The small molecule below binds the protein below.
Small molecule (SMILES): CC(=O)N[C@H]1[C@H](O[C@H]2[C@H](O)[C@@H](NC(C)=O)CO[C@@H]2CO)O[C@H](CO)[C@@H](O)[C@@H]1O

Binding-site contacts:
Ligand atom C5 contacts residue ASN243 of chain 1.A at 3.7 Å.
Ligand atom C4 contacts residue ASN243 of chain 1.A at 4.3 Å.
Ligand atom O5 contacts residue TRP149 of chain 1.A at 4.1 Å.
Ligand atom N2 contacts residue TRP149 of chain 1.A at 4.2 Å.
Ligand atom C3 contacts residue TRP149 of chain 1.A at 4.4 Å (hydrophobic).
Ligand atom O5 contacts residue ASN243 of chain 1.A at 2.4 Å (h-bond).
Ligand atom C8 contacts residue ARG146 of chain 1.A at 3.9 Å.
Ligand atom O7 contacts residue ASN243 of chain 1.A at 3.5 Å (h-bond).
Ligand atom C7 contacts residue TRP149 of chain 1.A at 4.0 Å (hydrophobic).
Ligand atom C6 contacts residue TRP149 of chain 1.A at 4.4 Å (hydrophobic).
Ligand atom C8 contacts residue VAL241 of chain 1.A at 2.9 Å (hydrophobic).
Ligand atom C1 contacts residue ASN243 of chain 1.A at 1.4 Å.
Ligand atom C7 contacts residue VAL241 of chain 1.A at 4.0 Å (hydrophobic).
Ligand atom C3 contacts residue ASN243 of chain 1.A at 3.8 Å.
Ligand atom C7 contacts residue ASN243 of chain 1.A at 3.4 Å.
Ligand atom C1 contacts residue TRP149 of chain 1.A at 3.8 Å (hydrophobic).
Ligand atom C8 contacts residue TRP149 of chain 1.A at 3.5 Å (hydrophobic).
Ligand atom C4 contacts residue TRP149 of chain 1.A at 4.5 Å (hydrophobic).
Ligand atom C5 contacts residue TRP149 of chain 1.A at 3.8 Å (hydrophobic).
Ligand atom C8 contacts residue ASN243 of chain 1.A at 4.4 Å.
Ligand atom O4 contacts residue TRP149 of chain 1.A at 3.9 Å.
Ligand atom N2 contacts residue ASN243 of chain 1.A at 2.8 Å (h-bond).
Ligand atom C2 contacts residue ASN243 of chain 1.A at 2.4 Å.
Ligand atom O6 contacts residue TRP149 of chain 1.A at 4.2 Å.

Sequence of chain 1.A:
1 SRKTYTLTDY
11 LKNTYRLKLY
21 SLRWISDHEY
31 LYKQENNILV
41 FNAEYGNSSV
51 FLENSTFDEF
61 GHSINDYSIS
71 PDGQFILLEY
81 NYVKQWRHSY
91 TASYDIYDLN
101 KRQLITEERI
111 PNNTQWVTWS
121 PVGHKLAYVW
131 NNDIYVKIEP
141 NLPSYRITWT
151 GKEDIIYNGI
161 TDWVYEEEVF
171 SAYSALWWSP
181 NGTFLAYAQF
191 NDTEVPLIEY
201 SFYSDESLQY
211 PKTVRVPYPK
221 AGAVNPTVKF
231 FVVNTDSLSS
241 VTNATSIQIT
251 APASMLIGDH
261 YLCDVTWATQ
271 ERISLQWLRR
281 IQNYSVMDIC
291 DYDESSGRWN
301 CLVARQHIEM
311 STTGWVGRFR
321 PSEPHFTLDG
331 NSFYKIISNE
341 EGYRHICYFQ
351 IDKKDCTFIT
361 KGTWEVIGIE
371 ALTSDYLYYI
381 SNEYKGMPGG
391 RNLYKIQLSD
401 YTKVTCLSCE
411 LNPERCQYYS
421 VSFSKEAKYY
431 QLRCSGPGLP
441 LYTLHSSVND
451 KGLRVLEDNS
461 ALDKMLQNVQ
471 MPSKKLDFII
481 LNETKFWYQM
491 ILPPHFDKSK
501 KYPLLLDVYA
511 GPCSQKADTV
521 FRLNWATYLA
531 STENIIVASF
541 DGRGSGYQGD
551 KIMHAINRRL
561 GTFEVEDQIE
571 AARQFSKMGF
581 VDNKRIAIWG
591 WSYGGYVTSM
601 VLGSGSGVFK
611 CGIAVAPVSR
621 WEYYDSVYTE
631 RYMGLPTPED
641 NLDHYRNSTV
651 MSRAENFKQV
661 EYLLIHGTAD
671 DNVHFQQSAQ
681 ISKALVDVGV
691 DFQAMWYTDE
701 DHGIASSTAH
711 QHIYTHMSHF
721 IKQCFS